Sequence of chain 1.C:
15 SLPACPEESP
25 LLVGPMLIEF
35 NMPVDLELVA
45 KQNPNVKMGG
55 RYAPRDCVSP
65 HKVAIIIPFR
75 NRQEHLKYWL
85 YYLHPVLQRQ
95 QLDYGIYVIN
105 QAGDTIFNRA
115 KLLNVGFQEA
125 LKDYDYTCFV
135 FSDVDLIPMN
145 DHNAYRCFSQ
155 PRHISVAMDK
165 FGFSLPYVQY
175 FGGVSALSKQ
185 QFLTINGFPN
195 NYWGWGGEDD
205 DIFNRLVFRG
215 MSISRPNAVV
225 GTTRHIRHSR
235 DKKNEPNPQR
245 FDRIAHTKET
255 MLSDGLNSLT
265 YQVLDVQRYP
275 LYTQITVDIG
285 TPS

Binding-site contacts:
Ligand atom C1 contacts residue TYR171 of chain 1.C at 3.5 Å (hydrophobic).
Ligand atom O3 contacts residue GLY201 of chain 1.C at 3.0 Å (h-bond).
Ligand atom O5 contacts residue PHE245 of chain 1.C at 3.5 Å.
Ligand atom C7 contacts residue ARG244 of chain 1.C at 3.9 Å.
Ligand atom C3 contacts residue ASP204 of chain 1.C at 3.9 Å.
Ligand atom O3 contacts residue GLY200 of chain 1.C at 3.7 Å.
Ligand atom O7 contacts residue ARG244 of chain 1.C at 2.9 Å (salt-bridge).
Ligand atom O4 contacts residue ARG244 of chain 1.C at 3.1 Å (salt-bridge).
Ligand atom O3 contacts residue TRP199 of chain 1.C at 3.9 Å.
Ligand atom C8 contacts residue GLY201 of chain 1.C at 3.6 Å.
Ligand atom C2 contacts residue ARG244 of chain 1.C at 3.8 Å.
Ligand atom O3 contacts residue ASP203 of chain 1.C at 2.5 Å (salt-bridge).
Ligand atom N2 contacts residue GLY201 of chain 1.C at 3.7 Å.
Ligand atom O2 contacts residue LYS164 of chain 1.C at 3.0 Å (salt-bridge).
Ligand atom O4 contacts residue ASP203 of chain 1.C at 2.6 Å (salt-bridge).
Ligand atom O1 contacts residue LYS164 of chain 1.C at 3.4 Å (salt-bridge).
Ligand atom O4 contacts residue TRP199 of chain 1.C at 3.9 Å.
Ligand atom C4 contacts residue ASP203 of chain 1.C at 3.6 Å.
Ligand atom O3 contacts residue GOL1 of chain 1.LA at 3.2 Å.
Ligand atom N2 contacts residue TYR171 of chain 1.C at 3.9 Å.
Ligand atom C8 contacts residue ASP204 of chain 1.C at 3.1 Å.
Ligand atom O6 contacts residue TRP199 of chain 1.C at 3.8 Å.
Ligand atom C2 contacts residue ASP204 of chain 1.C at 3.8 Å.
Ligand atom C7 contacts residue GLY201 of chain 1.C at 3.6 Å.
Ligand atom O4 contacts residue TRP199 of chain 1.C at 3.9 Å.
Ligand atom O6 contacts residue PHE165 of chain 1.C at 3.5 Å.
Ligand atom C2 contacts residue TYR171 of chain 1.C at 3.9 Å (hydrophobic).
Ligand atom O5 contacts residue TRP199 of chain 1.C at 3.7 Å.
Ligand atom O2 contacts residue PHE165 of chain 1.C at 3.7 Å.
Ligand atom C3 contacts residue ASP203 of chain 1.C at 3.4 Å.
Ligand atom O7 contacts residue TRP199 of chain 1.C at 3.8 Å.
Ligand atom O3 contacts residue ARG244 of chain 1.C at 3.1 Å (salt-bridge).
Ligand atom C7 contacts residue ASP204 of chain 1.C at 3.3 Å.
Ligand atom O4 contacts residue TYR174 of chain 1.C at 3.4 Å.
Ligand atom C3 contacts residue TYR171 of chain 1.C at 3.8 Å (hydrophobic).
Ligand atom C4 contacts residue GOL1 of chain 1.LA at 3.6 Å.
Ligand atom N2 contacts residue ASP204 of chain 1.C at 2.6 Å (salt-bridge).
Ligand atom O7 contacts residue GLY201 of chain 1.C at 3.9 Å.
Ligand atom C6 contacts residue PHE165 of chain 1.C at 3.5 Å (hydrophobic).
Ligand atom O4 contacts residue GOL1 of chain 1.LA at 3.0 Å.

This small molecule binds to this protein.
Small molecule (SMILES): CC(=O)N[C@H]1[C@H](OC[C@H]2O[C@@H](O[C@H]3[C@H](O)[C@@H](O)[C@H](O)O[C@@H]3CO)[C@H](O)[C@@H](O[C@@H]3O[C@H](CO)[C@@H](O)[C@H](O)[C@H]3NC(C)=O)[C@H]2O)O[C@H](CO)[C@@H](O)[C@@H]1O